Sequence of chain 3.C:
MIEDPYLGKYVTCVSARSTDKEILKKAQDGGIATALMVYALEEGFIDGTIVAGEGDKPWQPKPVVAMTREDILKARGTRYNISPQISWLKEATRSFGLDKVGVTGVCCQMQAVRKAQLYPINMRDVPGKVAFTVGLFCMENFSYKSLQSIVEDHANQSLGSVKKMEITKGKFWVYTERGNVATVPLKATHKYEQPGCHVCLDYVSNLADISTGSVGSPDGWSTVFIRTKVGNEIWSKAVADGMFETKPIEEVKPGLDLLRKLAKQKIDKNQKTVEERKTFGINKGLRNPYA

Binding-site contacts:
Ligand atom O5 contacts residue GLU54 of chain 3.C at 3.5 Å.
Ligand atom C3 contacts residue TRP59 of chain 3.C at 3.5 Å (hydrophobic).
Ligand atom C1 contacts residue GLU54 of chain 3.C at 3.5 Å.
Ligand atom O5 contacts residue ARG79 of chain 3.C at 4.0 Å.
Ligand atom O6 contacts residue TRP59 of chain 3.C at 3.9 Å.
Ligand atom C4 contacts residue TRP59 of chain 3.C at 4.2 Å (hydrophobic).
Ligand atom C4 contacts residue GLU54 of chain 3.C at 4.5 Å.
Ligand atom C1 contacts residue TRP59 of chain 3.C at 3.5 Å (hydrophobic).
Ligand atom C2 contacts residue ARG79 of chain 3.C at 4.1 Å.
Ligand atom C2 contacts residue GLU54 of chain 3.C at 4.1 Å.
Ligand atom C2 contacts residue TRP59 of chain 3.C at 4.1 Å (hydrophobic).

A small-molecule ligand and the protein it binds are described below.
Small molecule (SMILES): C[C@@H](O)[C@@H](C)O